Binding-site contacts:
Ligand atom C3 contacts residue ILE179 of chain 1.A at 3.7 Å (hydrophobic).
Ligand atom C23 contacts residue MET168 of chain 1.A at 3.9 Å (hydrophobic).
Ligand atom N30 contacts residue HIS120 of chain 1.A at 3.8 Å.
Ligand atom C3 contacts residue ILE100 of chain 1.A at 3.8 Å (hydrophobic).
Ligand atom O15 contacts residue ASP180 of chain 1.A at 3.7 Å.
Ligand atom C13 contacts residue PHE118 of chain 1.A at 3.7 Å (hydrophobic).
Ligand atom O17 contacts residue TRP181 of chain 1.A at 4.2 Å.
Ligand atom C19 contacts residue VAL71 of chain 1.A at 3.7 Å (hydrophobic).
Ligand atom C3 contacts residue PHE118 of chain 1.A at 4.0 Å (hydrophobic).
Ligand atom N22 contacts residue VAL71 of chain 1.A at 3.4 Å.
Ligand atom C23 contacts residue VAL71 of chain 1.A at 3.5 Å (hydrophobic).
Ligand atom N21 contacts residue VAL71 of chain 1.A at 3.5 Å.
Ligand atom C1 contacts residue VAL71 of chain 1.A at 3.9 Å (hydrophobic).
Ligand atom N21 contacts residue VAL121 of chain 1.A at 4.0 Å.
Ligand atom C1 contacts residue ILE179 of chain 1.A at 3.6 Å (hydrophobic).
Ligand atom O17 contacts residue ILE179 of chain 1.A at 4.2 Å.
Ligand atom S24 contacts residue MET168 of chain 1.A at 3.7 Å.
Ligand atom N22 contacts residue VAL121 of chain 1.A at 3.0 Å (h-bond).
Ligand atom C4 contacts residue ILE179 of chain 1.A at 3.5 Å (hydrophobic).
Ligand atom O15 contacts residue LYS73 of chain 1.A at 2.8 Å (salt-bridge).
Ligand atom N22 contacts residue GLU119 of chain 1.A at 3.7 Å.
Ligand atom C1 contacts residue VAL58 of chain 1.A at 4.2 Å (hydrophobic).
Ligand atom C23 contacts residue VAL121 of chain 1.A at 3.7 Å (hydrophobic).
Ligand atom C2 contacts residue ILE179 of chain 1.A at 4.0 Å (hydrophobic).
Ligand atom C5 contacts residue PHE118 of chain 1.A at 4.0 Å (hydrophobic).
Ligand atom N30 contacts residue VAL121 of chain 1.A at 3.0 Å (h-bond).
Ligand atom C5 contacts residue ILE179 of chain 1.A at 3.7 Å (hydrophobic).
Ligand atom C13 contacts residue LYS73 of chain 1.A at 3.6 Å.
Ligand atom C4 contacts residue PHE118 of chain 1.A at 3.7 Å (hydrophobic).
Ligand atom C13 contacts residue ASP180 of chain 1.A at 3.4 Å.
Ligand atom O17 contacts residue PHE118 of chain 1.A at 3.2 Å.
Ligand atom N21 contacts residue GLU119 of chain 1.A at 3.4 Å (salt-bridge).
Ligand atom S24 contacts residue VAL71 of chain 1.A at 3.8 Å.
Ligand atom C2 contacts residue VAL71 of chain 1.A at 3.9 Å (hydrophobic).
Ligand atom C5 contacts residue ASP180 of chain 1.A at 4.0 Å.
Ligand atom C6 contacts residue ILE179 of chain 1.A at 3.5 Å (hydrophobic).
Ligand atom O17 contacts residue ASP180 of chain 1.A at 3.0 Å (salt-bridge).
Ligand atom C4 contacts residue ILE100 of chain 1.A at 4.0 Å (hydrophobic).
Ligand atom O17 contacts residue LYS73 of chain 1.A at 3.6 Å (salt-bridge).
Ligand atom N22 contacts residue HIS120 of chain 1.A at 3.8 Å.

A small-molecule ligand and the protein it binds are described below.
Small molecule (SMILES): Nc1nnc(-c2ccc(C(=O)O)cc2)s1

Sequence of chain 1.A:
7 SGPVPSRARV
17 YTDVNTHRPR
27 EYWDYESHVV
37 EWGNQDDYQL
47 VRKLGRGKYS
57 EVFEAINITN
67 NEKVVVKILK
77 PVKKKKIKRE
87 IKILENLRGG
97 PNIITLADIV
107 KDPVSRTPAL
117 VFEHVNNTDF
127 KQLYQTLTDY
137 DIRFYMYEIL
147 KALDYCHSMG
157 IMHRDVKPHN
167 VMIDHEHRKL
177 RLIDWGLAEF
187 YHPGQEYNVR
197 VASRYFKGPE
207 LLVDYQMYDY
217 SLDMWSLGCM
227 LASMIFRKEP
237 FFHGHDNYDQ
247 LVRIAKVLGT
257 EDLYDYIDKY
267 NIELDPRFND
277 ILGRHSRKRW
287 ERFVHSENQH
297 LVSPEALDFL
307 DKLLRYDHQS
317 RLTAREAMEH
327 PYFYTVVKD